Sequence of chain 1.B:
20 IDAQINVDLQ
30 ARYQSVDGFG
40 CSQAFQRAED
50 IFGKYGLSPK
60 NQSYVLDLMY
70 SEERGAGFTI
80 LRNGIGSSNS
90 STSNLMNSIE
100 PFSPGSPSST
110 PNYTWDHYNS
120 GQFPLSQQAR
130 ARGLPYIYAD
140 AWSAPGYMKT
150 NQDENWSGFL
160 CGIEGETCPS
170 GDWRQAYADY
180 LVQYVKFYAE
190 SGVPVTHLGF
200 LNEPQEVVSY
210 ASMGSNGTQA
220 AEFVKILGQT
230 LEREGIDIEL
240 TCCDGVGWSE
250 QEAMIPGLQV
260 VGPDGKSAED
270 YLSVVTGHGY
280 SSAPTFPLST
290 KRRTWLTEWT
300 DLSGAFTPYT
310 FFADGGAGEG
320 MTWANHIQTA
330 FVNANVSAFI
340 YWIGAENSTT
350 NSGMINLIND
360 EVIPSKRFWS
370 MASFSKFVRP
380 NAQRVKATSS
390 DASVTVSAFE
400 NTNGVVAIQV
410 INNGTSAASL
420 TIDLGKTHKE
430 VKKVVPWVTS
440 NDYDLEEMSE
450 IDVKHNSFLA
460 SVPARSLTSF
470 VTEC

Binding-site contacts:
Ligand atom O5 contacts residue VAL361 of chain 1.B at 3.9 Å.
Ligand atom C3 contacts residue ASN60 of chain 1.B at 3.8 Å.
Ligand atom O7 contacts residue ASN60 of chain 1.B at 3.9 Å.
Ligand atom C6 contacts residue GLU360 of chain 1.B at 4.3 Å.
Ligand atom O5 contacts residue ASP359 of chain 1.B at 4.1 Å.
Ligand atom C4 contacts residue ASN60 of chain 1.B at 4.2 Å.
Ligand atom C1 contacts residue ASP359 of chain 1.B at 4.0 Å.
Ligand atom N2 contacts residue SER57 of chain 1.B at 3.7 Å.
Ligand atom N2 contacts residue ASP359 of chain 1.B at 2.8 Å (salt-bridge).
Ligand atom C2 contacts residue ASP359 of chain 1.B at 3.4 Å.
Ligand atom C7 contacts residue ASN60 of chain 1.B at 3.6 Å.
Ligand atom C7 contacts residue SER57 of chain 1.B at 3.8 Å.
Ligand atom C7 contacts residue ASP359 of chain 1.B at 3.7 Å.
Ligand atom C8 contacts residue ASP359 of chain 1.B at 3.8 Å.
Ligand atom O4 contacts residue GLU360 of chain 1.B at 4.3 Å.
Ligand atom O5 contacts residue GLU360 of chain 1.B at 4.1 Å.
Ligand atom C8 contacts residue SER57 of chain 1.B at 3.6 Å.
Ligand atom N2 contacts residue ASN60 of chain 1.B at 3.0 Å (h-bond).
Ligand atom C1 contacts residue ASN60 of chain 1.B at 1.4 Å.
Ligand atom O6 contacts residue GLU360 of chain 1.B at 3.2 Å.
Ligand atom C5 contacts residue VAL361 of chain 1.B at 4.4 Å (hydrophobic).
Ligand atom O3 contacts residue ASP359 of chain 1.B at 4.1 Å.
Ligand atom O6 contacts residue VAL361 of chain 1.B at 2.8 Å (h-bond).
Ligand atom C6 contacts residue VAL361 of chain 1.B at 3.8 Å (hydrophobic).
Ligand atom O7 contacts residue LYS59 of chain 1.B at 3.4 Å.
Ligand atom C2 contacts residue ASN60 of chain 1.B at 2.5 Å.
Ligand atom C7 contacts residue LYS59 of chain 1.B at 4.1 Å.
Ligand atom C4 contacts residue ASP359 of chain 1.B at 4.2 Å.
Ligand atom C5 contacts residue ASN60 of chain 1.B at 3.6 Å.
Ligand atom C3 contacts residue ASP359 of chain 1.B at 4.1 Å.
Ligand atom C5 contacts residue GLU360 of chain 1.B at 3.9 Å.
Ligand atom O5 contacts residue ASN60 of chain 1.B at 2.3 Å (h-bond).
Ligand atom C8 contacts residue LYS59 of chain 1.B at 4.2 Å.

A protein and the small-molecule ligand that binds it are described below.
Small molecule (SMILES): CC(=O)N[C@H]1[C@H](O[C@H]2[C@H](O)[C@@H](NC(C)=O)CO[C@@H]2CO)O[C@H](CO)[C@@H](O[C@@H]2O[C@H](CO[C@H]3O[C@H](CO)[C@@H](O)[C@H](O)[C@@H]3O)[C@@H](O)[C@H](O)[C@@H]2O)[C@@H]1O